Sequence of chain 1.A:
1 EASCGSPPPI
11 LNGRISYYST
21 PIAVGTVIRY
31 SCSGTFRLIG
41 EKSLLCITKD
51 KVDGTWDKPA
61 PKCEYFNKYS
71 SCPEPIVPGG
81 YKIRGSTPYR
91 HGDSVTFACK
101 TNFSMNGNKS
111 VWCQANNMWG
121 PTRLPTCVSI

This protein binds this small molecule.
Small molecule (SMILES): CC(=O)N[C@@H]1[C@@H](O)[C@H](O)[C@@H](CO)O[C@H]1O

Binding-site contacts:
Ligand atom C4 contacts residue ASN102 of chain 1.A at 4.3 Å.
Ligand atom N2 contacts residue ASN102 of chain 1.A at 2.9 Å (h-bond).
Ligand atom C7 contacts residue ILE130 of chain 1.A at 4.3 Å (hydrophobic).
Ligand atom C6 contacts residue ILE130 of chain 1.A at 4.3 Å (hydrophobic).
Ligand atom C4 contacts residue ILE130 of chain 1.A at 3.8 Å (hydrophobic).
Ligand atom C3 contacts residue ILE130 of chain 1.A at 3.7 Å (hydrophobic).
Ligand atom O4 contacts residue ILE130 of chain 1.A at 3.7 Å.
Ligand atom C2 contacts residue ASN102 of chain 1.A at 2.5 Å.
Ligand atom C5 contacts residue ILE130 of chain 1.A at 3.3 Å (hydrophobic).
Ligand atom C3 contacts residue ASN102 of chain 1.A at 3.8 Å.
Ligand atom C1 contacts residue ILE130 of chain 1.A at 3.8 Å (hydrophobic).
Ligand atom C7 contacts residue ASN102 of chain 1.A at 3.5 Å.
Ligand atom O5 contacts residue ASN102 of chain 1.A at 2.4 Å (h-bond).
Ligand atom O7 contacts residue ASN102 of chain 1.A at 3.7 Å.
Ligand atom O5 contacts residue ILE130 of chain 1.A at 3.9 Å.
Ligand atom C5 contacts residue ASN102 of chain 1.A at 3.7 Å.
Ligand atom C2 contacts residue ILE130 of chain 1.A at 4.3 Å (hydrophobic).
Ligand atom C1 contacts residue ASN102 of chain 1.A at 1.4 Å.
Ligand atom N2 contacts residue ILE130 of chain 1.A at 3.7 Å.
Ligand atom C8 contacts residue ILE130 of chain 1.A at 3.8 Å (hydrophobic).